This protein binds this small molecule.
Small molecule (SMILES): CNc1nc2c(CC[C@H]3O[C@@H](OC)[C@@H]4OC(C)(C)O[C@@H]43)c3nc(N)[nH]c(=O)c3cc2[nH]1

Sequence of chain 2.A:
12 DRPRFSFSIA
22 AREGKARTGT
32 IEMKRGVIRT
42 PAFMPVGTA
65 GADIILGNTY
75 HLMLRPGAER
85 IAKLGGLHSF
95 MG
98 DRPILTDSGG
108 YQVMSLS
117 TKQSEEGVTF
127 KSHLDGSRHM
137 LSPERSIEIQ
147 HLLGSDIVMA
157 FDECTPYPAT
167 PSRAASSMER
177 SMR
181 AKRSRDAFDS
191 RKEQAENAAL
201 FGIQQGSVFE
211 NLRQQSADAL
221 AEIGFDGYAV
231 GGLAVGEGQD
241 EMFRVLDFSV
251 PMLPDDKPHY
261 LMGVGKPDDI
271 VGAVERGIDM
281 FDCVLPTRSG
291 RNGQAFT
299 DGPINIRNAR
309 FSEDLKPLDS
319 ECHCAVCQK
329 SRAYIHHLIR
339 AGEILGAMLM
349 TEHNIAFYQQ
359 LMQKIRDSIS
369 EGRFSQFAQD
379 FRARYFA

Binding-site contacts:
Ligand atom C10 contacts residue TYR108 of chain 2.A at 3.3 Å (hydrophobic).
Ligand atom N4 contacts residue MET262 of chain 2.A at 3.3 Å.
Ligand atom N contacts residue GLY263 of chain 2.A at 3.4 Å.
Ligand atom N2 contacts residue ASP158 of chain 2.A at 2.7 Å (salt-bridge).
Ligand atom C6 contacts residue MET262 of chain 2.A at 3.6 Å (hydrophobic).
Ligand atom N4 contacts residue TYR108 of chain 2.A at 3.7 Å.
Ligand atom N3 contacts residue ASP104 of chain 2.A at 2.7 Å (salt-bridge).
Ligand atom C16 contacts residue LEU70 of chain 2.A at 3.6 Å (hydrophobic).
Ligand atom C6 contacts residue ASP158 of chain 2.A at 3.6 Å.
Ligand atom C9 contacts residue ASP104 of chain 2.A at 3.2 Å.
Ligand atom O contacts residue ASP158 of chain 2.A at 3.5 Å (salt-bridge).
Ligand atom C2 contacts residue LEU233 of chain 2.A at 3.7 Å (hydrophobic).
Ligand atom O1 contacts residue GLN109 of chain 2.A at 3.2 Å.
Ligand atom C2 contacts residue TYR108 of chain 2.A at 3.5 Å (hydrophobic).
Ligand atom O contacts residue GLY232 of chain 2.A at 2.9 Å (h-bond).
Ligand atom C19 contacts residue TYR108 of chain 2.A at 3.6 Å (hydrophobic).
Ligand atom C6 contacts residue ASP104 of chain 2.A at 3.5 Å.
Ligand atom C1 contacts residue GLY263 of chain 2.A at 3.5 Å.
Ligand atom N3 contacts residue ASP158 of chain 2.A at 2.9 Å (salt-bridge).
Ligand atom N4 contacts residue ASP104 of chain 2.A at 2.8 Å (salt-bridge).
Ligand atom C11 contacts residue ASP104 of chain 2.A at 3.6 Å.
Ligand atom N3 contacts residue ILE203 of chain 2.A at 3.6 Å.
Ligand atom N1 contacts residue ALA234 of chain 2.A at 3.7 Å.
Ligand atom N contacts residue ALA234 of chain 2.A at 2.9 Å (h-bond).
Ligand atom C10 contacts residue ASP104 of chain 2.A at 3.7 Å.
Ligand atom O contacts residue GLN205 of chain 2.A at 3.0 Å (h-bond).
Ligand atom N5 contacts residue GLY263 of chain 2.A at 3.5 Å.
Ligand atom O contacts residue GLY231 of chain 2.A at 3.3 Å.
Ligand atom C3 contacts residue CYS160 of chain 2.A at 3.6 Å (hydrophobic).
Ligand atom N2 contacts residue MET262 of chain 2.A at 3.7 Å.
Ligand atom O contacts residue CYS160 of chain 2.A at 3.4 Å (h-bond).
Ligand atom C5 contacts residue ASP158 of chain 2.A at 3.6 Å.
Ligand atom C7 contacts residue TYR108 of chain 2.A at 3.6 Å (hydrophobic).
Ligand atom C1 contacts residue ALA234 of chain 2.A at 3.7 Å (hydrophobic).
Ligand atom N1 contacts residue LEU233 of chain 2.A at 2.8 Å (h-bond).
Ligand atom C8 contacts residue TYR108 of chain 2.A at 3.7 Å (hydrophobic).
Ligand atom C17 contacts residue GLN109 of chain 2.A at 3.6 Å.
Ligand atom C4 contacts residue TYR108 of chain 2.A at 3.7 Å (hydrophobic).
Ligand atom N1 contacts residue MET262 of chain 2.A at 3.6 Å (h-bond).
Ligand atom C17 contacts residue ASN72 of chain 2.A at 3.6 Å.